Sequence of chain 1.C:
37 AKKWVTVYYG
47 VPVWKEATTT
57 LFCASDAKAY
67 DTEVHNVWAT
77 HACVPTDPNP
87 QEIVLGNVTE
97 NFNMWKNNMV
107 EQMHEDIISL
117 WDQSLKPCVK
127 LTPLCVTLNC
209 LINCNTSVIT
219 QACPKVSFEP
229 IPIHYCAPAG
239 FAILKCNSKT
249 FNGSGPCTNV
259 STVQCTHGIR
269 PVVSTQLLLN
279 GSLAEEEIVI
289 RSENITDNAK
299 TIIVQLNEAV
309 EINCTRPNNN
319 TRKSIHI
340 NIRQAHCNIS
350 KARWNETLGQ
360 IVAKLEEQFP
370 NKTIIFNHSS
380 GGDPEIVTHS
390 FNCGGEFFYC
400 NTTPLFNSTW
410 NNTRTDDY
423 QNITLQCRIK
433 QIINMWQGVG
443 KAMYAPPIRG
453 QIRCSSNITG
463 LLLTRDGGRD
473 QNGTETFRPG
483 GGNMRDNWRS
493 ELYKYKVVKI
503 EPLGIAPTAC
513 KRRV

A protein and the small-molecule ligand that binds it are described below.
Small molecule (SMILES): CC(=O)N[C@H]1[C@H](O[C@H]2[C@H](O)[C@@H](NC(C)=O)CO[C@@H]2CO)O[C@H](CO)[C@@H](O)[C@@H]1O

Binding-site contacts:
Ligand atom C8 contacts residue ASN400 of chain 1.C at 3.9 Å.
Ligand atom N2 contacts residue THR402 of chain 1.C at 3.6 Å.
Ligand atom C1 contacts residue ASN400 of chain 1.C at 1.4 Å.
Ligand atom C4 contacts residue ASN400 of chain 1.C at 4.2 Å.
Ligand atom O7 contacts residue ASN400 of chain 1.C at 3.2 Å (h-bond).
Ligand atom C5 contacts residue ASN400 of chain 1.C at 3.6 Å.
Ligand atom C8 contacts residue THR402 of chain 1.C at 4.4 Å.
Ligand atom C8 contacts residue THR387 of chain 1.C at 3.9 Å.
Ligand atom O6 contacts residue ASN400 of chain 1.C at 4.5 Å.
Ligand atom C3 contacts residue ASN400 of chain 1.C at 3.6 Å.
Ligand atom O5 contacts residue ASN400 of chain 1.C at 2.4 Å (h-bond).
Ligand atom C7 contacts residue ASN400 of chain 1.C at 3.2 Å.
Ligand atom N2 contacts residue ASN400 of chain 1.C at 2.9 Å (h-bond).
Ligand atom C2 contacts residue ASN400 of chain 1.C at 2.4 Å.
Ligand atom C1 contacts residue THR402 of chain 1.C at 3.6 Å.
Ligand atom C3 contacts residue THR402 of chain 1.C at 4.1 Å.
Ligand atom C2 contacts residue THR402 of chain 1.C at 4.0 Å.
Ligand atom C8 contacts residue VAL386 of chain 1.C at 3.8 Å (hydrophobic).